Binding-site contacts:
Ligand atom CG2 contacts residue LEU31 of chain 39.A at 3.8 Å (hydrophobic).
Ligand atom N contacts residue ARG34 of chain 39.A at 3.7 Å.
Ligand atom CD1 contacts residue ILE230 of chain 39.A at 3.5 Å (hydrophobic).
Ligand atom CD2 contacts residue GLU20 of chain 39.A at 3.6 Å.
Ligand atom CB contacts residue ILE230 of chain 39.A at 3.6 Å (hydrophobic).
Ligand atom N contacts residue ARG34 of chain 39.A at 3.9 Å.
Ligand atom O contacts residue SER231 of chain 39.A at 3.2 Å.
Ligand atom CA contacts residue ASP229 of chain 39.A at 3.6 Å.
Ligand atom CA contacts residue ARG6 of chain 39.A at 3.7 Å.
Ligand atom CG contacts residue ARG35 of chain 39.A at 3.1 Å.
Ligand atom C contacts residue ARG34 of chain 39.A at 3.7 Å.
Ligand atom CD1 contacts residue LEU27 of chain 39.A at 3.6 Å (hydrophobic).
Ligand atom C contacts residue SER231 of chain 39.A at 3.8 Å.
Ligand atom C contacts residue ASP229 of chain 39.A at 3.8 Å.
Ligand atom O contacts residue ASN2 of chain 39.A at 3.8 Å.
Ligand atom CD1 contacts residue LYS28 of chain 39.A at 3.4 Å.
Ligand atom O contacts residue ILE232 of chain 39.A at 3.6 Å (h-bond).
Ligand atom CB contacts residue ARG35 of chain 39.A at 3.4 Å.
Ligand atom OG contacts residue ARG34 of chain 39.A at 3.7 Å.
Ligand atom CA contacts residue SER231 of chain 39.A at 3.6 Å.
Ligand atom N contacts residue ASP229 of chain 39.A at 2.8 Å (salt-bridge).
Ligand atom N contacts residue ARG34 of chain 39.A at 3.4 Å (salt-bridge).
Ligand atom O contacts residue LEU4 of chain 39.A at 3.7 Å.
Ligand atom CE contacts residue VAL36 of chain 39.A at 3.7 Å (hydrophobic).
Ligand atom CE contacts residue VAL37 of chain 39.A at 3.7 Å (hydrophobic).
Ligand atom CG contacts residue ILE230 of chain 39.A at 3.6 Å (hydrophobic).
Ligand atom CB contacts residue SER24 of chain 39.A at 3.8 Å.
Ligand atom CA contacts residue ASP229 of chain 39.A at 3.8 Å.
Ligand atom OG contacts residue ASP229 of chain 39.A at 3.6 Å.
Ligand atom O contacts residue ARG34 of chain 39.A at 2.8 Å (salt-bridge).
Ligand atom CD1 contacts residue LEU31 of chain 39.A at 3.6 Å (hydrophobic).
Ligand atom O contacts residue ARG6 of chain 39.A at 3.4 Å (salt-bridge).
Ligand atom NZ contacts residue THR217 of chain 39.A at 3.8 Å.
Ligand atom CD1 contacts residue LEU27 of chain 39.A at 3.8 Å (hydrophobic).
Ligand atom CE contacts residue ARG35 of chain 39.A at 3.8 Å.
Ligand atom N contacts residue ASP229 of chain 39.A at 3.2 Å (salt-bridge).
Ligand atom N contacts residue ILE230 of chain 39.A at 3.1 Å (h-bond).
Ligand atom CB contacts residue VAL39 of chain 39.A at 3.7 Å (hydrophobic).
Ligand atom CA contacts residue ARG35 of chain 39.A at 3.8 Å.
Ligand atom CD2 contacts residue SER24 of chain 39.A at 3.5 Å.

Sequence of chain 39.A:
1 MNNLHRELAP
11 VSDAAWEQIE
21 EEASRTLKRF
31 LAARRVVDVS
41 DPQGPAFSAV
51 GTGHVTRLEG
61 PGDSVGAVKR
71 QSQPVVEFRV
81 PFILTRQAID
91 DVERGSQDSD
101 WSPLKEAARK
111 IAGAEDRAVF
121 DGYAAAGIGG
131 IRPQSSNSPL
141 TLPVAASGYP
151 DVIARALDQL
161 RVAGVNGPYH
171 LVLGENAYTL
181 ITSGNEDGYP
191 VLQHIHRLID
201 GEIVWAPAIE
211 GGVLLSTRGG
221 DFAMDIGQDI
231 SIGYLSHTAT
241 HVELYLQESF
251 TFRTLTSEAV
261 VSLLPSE

The protein below binds the small molecule below.
Small molecule (SMILES): CC[C@H](C)[C@H](NC(=O)[C@H](CC(N)=O)NC(=O)[C@H](CC(C)C)NC(=O)[C@H](CO)NC(=O)CNC(=O)[C@@H](N)CO)C(=O)NCC(=O)N[C@@H](CO)C(=O)N[C@@H](CC(C)C)C(=O)N[C@H](C=O)CCCCN